Sequence of chain 1.B:
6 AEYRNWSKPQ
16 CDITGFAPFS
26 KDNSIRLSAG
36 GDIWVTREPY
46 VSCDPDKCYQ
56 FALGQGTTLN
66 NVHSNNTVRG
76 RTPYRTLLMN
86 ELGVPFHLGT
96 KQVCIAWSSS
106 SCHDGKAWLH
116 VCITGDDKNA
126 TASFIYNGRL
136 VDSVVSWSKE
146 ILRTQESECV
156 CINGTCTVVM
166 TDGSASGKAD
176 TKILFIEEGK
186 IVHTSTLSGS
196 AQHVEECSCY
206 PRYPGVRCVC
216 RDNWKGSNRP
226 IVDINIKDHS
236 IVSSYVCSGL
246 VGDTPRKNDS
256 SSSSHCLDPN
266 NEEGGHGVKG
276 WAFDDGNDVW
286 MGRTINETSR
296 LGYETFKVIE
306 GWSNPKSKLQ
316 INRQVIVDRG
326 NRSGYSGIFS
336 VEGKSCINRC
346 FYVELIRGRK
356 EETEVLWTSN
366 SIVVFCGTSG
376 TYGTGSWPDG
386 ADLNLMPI

Binding-site contacts:
Ligand atom N2 contacts residue LEU361 of chain 1.B at 4.4 Å.
Ligand atom C5 contacts residue ASN70 of chain 1.B at 3.6 Å.
Ligand atom N2 contacts residue ASN70 of chain 1.B at 3.0 Å (h-bond).
Ligand atom O7 contacts residue ASN70 of chain 1.B at 3.7 Å.
Ligand atom C5 contacts residue ASN71 of chain 1.B at 4.4 Å.
Ligand atom C4 contacts residue ASN70 of chain 1.B at 4.3 Å.
Ligand atom C2 contacts residue ASN70 of chain 1.B at 2.5 Å.
Ligand atom C7 contacts residue ASN70 of chain 1.B at 3.5 Å.
Ligand atom C6 contacts residue ASN71 of chain 1.B at 4.1 Å.
Ligand atom O5 contacts residue ASN70 of chain 1.B at 2.4 Å (h-bond).
Ligand atom O6 contacts residue ASN71 of chain 1.B at 3.8 Å.
Ligand atom O5 contacts residue ASN71 of chain 1.B at 3.0 Å (h-bond).
Ligand atom C6 contacts residue ASN71 of chain 1.B at 3.5 Å.
Ligand atom C5 contacts residue ASN71 of chain 1.B at 3.9 Å.
Ligand atom C3 contacts residue ASN70 of chain 1.B at 3.9 Å.
Ligand atom C1 contacts residue ASN70 of chain 1.B at 1.4 Å.
Ligand atom C8 contacts residue LEU361 of chain 1.B at 4.0 Å (hydrophobic).
Ligand atom O5 contacts residue ASN71 of chain 1.B at 4.2 Å.
Ligand atom C1 contacts residue ASN71 of chain 1.B at 3.5 Å.

A small-molecule ligand and the protein it binds are described below.
Small molecule (SMILES): CC(=O)N[C@H]1CO[C@H](CO[C@@H]2O[C@@H](C)[C@@H](O)[C@@H](O)[C@@H]2O)[C@@H](O)[C@@H]1O